Sequence of chain 1.B:
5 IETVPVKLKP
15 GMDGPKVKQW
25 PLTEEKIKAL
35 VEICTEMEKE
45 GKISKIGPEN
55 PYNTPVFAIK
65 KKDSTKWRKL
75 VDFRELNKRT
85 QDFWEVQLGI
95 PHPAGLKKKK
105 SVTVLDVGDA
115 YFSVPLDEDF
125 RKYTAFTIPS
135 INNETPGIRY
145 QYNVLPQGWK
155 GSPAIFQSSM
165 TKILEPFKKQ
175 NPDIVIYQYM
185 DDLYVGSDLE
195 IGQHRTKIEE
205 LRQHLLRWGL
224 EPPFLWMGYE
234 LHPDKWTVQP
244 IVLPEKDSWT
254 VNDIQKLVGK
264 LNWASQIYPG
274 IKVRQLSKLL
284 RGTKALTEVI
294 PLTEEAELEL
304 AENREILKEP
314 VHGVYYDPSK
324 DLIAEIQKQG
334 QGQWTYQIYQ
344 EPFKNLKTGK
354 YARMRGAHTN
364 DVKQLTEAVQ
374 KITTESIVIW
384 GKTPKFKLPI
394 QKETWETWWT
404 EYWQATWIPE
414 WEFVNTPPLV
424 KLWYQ

A small-molecule ligand and the protein it binds are described below.
Small molecule (SMILES): Cc1cc(/C=C/C#N)cc(C)c1Nc1ccnc(Nc2ccc(C#N)cc2)n1

Sequence of chain 1.A:
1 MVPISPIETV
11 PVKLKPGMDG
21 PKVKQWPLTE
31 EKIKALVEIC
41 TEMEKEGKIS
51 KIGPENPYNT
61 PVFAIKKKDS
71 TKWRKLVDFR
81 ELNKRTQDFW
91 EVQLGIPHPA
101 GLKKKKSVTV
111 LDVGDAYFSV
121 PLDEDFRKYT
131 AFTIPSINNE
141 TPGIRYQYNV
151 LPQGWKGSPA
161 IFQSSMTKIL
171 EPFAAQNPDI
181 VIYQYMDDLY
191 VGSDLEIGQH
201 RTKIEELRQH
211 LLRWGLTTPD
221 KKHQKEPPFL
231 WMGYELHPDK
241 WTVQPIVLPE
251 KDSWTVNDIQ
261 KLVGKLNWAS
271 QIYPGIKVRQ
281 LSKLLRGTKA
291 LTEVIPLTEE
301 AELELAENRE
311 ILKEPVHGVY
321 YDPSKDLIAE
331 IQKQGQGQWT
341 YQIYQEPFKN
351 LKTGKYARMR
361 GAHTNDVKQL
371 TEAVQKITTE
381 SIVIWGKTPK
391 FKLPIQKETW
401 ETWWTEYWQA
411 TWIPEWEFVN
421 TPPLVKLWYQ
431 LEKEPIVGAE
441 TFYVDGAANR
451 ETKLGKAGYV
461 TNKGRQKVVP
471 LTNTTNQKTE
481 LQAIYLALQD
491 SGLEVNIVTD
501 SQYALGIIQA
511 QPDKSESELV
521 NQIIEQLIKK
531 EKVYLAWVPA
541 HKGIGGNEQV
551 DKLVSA

Binding-site contacts:
Ligand atom N5 contacts residue PRO238 of chain 1.A at 3.5 Å (h-bond).
Ligand atom C16 contacts residue LYS103 of chain 1.A at 3.4 Å.
Ligand atom C13 contacts residue HIS237 of chain 1.A at 3.6 Å.
Ligand atom C21 contacts residue LEU236 of chain 1.A at 3.7 Å (hydrophobic).
Ligand atom N2 contacts residue LEU102 of chain 1.A at 3.7 Å.
Ligand atom N4 contacts residue LYS105 of chain 1.A at 3.7 Å.
Ligand atom N2 contacts residue LYS105 of chain 1.A at 3.6 Å.
Ligand atom C14 contacts residue TYR320 of chain 1.A at 3.6 Å (hydrophobic).
Ligand atom C19 contacts residue HIS237 of chain 1.A at 3.2 Å.
Ligand atom N6 contacts residue TYR190 of chain 1.A at 3.4 Å (h-bond).
Ligand atom N4 contacts residue LEU102 of chain 1.A at 3.4 Å.
Ligand atom N1 contacts residue TYR183 of chain 1.A at 3.8 Å.
Ligand atom C22 contacts residue TYR190 of chain 1.A at 3.6 Å (hydrophobic).
Ligand atom C22 contacts residue TRP231 of chain 1.A at 3.4 Å (hydrophobic).
Ligand atom C9 contacts residue GLU138 of chain 1.B at 3.6 Å.
Ligand atom N3 contacts residue LEU102 of chain 1.A at 3.8 Å.
Ligand atom N5 contacts residue LEU236 of chain 1.A at 3.3 Å (h-bond).
Ligand atom C2 contacts residue TYR183 of chain 1.A at 3.4 Å (hydrophobic).
Ligand atom C12 contacts residue LYS103 of chain 1.A at 3.7 Å.
Ligand atom C7 contacts residue TYR183 of chain 1.A at 3.7 Å (hydrophobic).
Ligand atom C1 contacts residue TYR183 of chain 1.A at 3.5 Å (hydrophobic).
Ligand atom N6 contacts residue PHE229 of chain 1.A at 3.6 Å.
Ligand atom C20 contacts residue TRP231 of chain 1.A at 3.5 Å (hydrophobic).
Ligand atom C12 contacts residue LEU102 of chain 1.A at 3.6 Å (hydrophobic).
Ligand atom N2 contacts residue LYS103 of chain 1.A at 3.2 Å (salt-bridge).
Ligand atom N5 contacts residue HIS237 of chain 1.A at 3.2 Å.
Ligand atom C14 contacts residue HIS237 of chain 1.A at 3.2 Å.
Ligand atom C8 contacts residue VAL181 of chain 1.A at 3.7 Å (hydrophobic).
Ligand atom C5 contacts residue TYR183 of chain 1.A at 3.8 Å (hydrophobic).
Ligand atom N6 contacts residue TRP231 of chain 1.A at 3.4 Å.
Ligand atom C6 contacts residue TYR183 of chain 1.A at 3.5 Å (hydrophobic).
Ligand atom C4 contacts residue TYR190 of chain 1.A at 3.5 Å (hydrophobic).
Ligand atom C15 contacts residue LYS105 of chain 1.A at 3.7 Å.
Ligand atom C7 contacts residue PRO97 of chain 1.A at 3.7 Å (hydrophobic).
Ligand atom C21 contacts residue TYR190 of chain 1.A at 3.8 Å (hydrophobic).
Ligand atom C16 contacts residue LYS105 of chain 1.A at 3.8 Å.
Ligand atom C15 contacts residue LYS103 of chain 1.A at 3.1 Å.
Ligand atom N4 contacts residue LYS103 of chain 1.A at 2.7 Å (salt-bridge).
Ligand atom C14 contacts residue PRO238 of chain 1.A at 3.8 Å (hydrophobic).
Ligand atom N5 contacts residue PHE229 of chain 1.A at 3.5 Å.